Binding-site contacts:
Ligand atom C8 contacts residue NAG2 of chain 1.NA at 2.7 Å.
Ligand atom C8 contacts residue GLN355 of chain 1.C at 2.4 Å.
Ligand atom C7 contacts residue GLN355 of chain 1.C at 2.7 Å.
Ligand atom C1 contacts residue ASN358 of chain 1.C at 1.4 Å.
Ligand atom O7 contacts residue ASN358 of chain 1.C at 3.9 Å.
Ligand atom O5 contacts residue ASN358 of chain 1.C at 2.1 Å (h-bond).
Ligand atom C2 contacts residue ASN358 of chain 1.C at 2.6 Å.
Ligand atom C5 contacts residue ASN358 of chain 1.C at 3.4 Å.
Ligand atom N2 contacts residue NAG2 of chain 1.NA at 3.7 Å.
Ligand atom C7 contacts residue NAG2 of chain 1.NA at 3.7 Å.
Ligand atom C8 contacts residue THR354 of chain 1.C at 4.1 Å.
Ligand atom O6 contacts residue ASN358 of chain 1.C at 4.0 Å.
Ligand atom C3 contacts residue ASN358 of chain 1.C at 3.9 Å.
Ligand atom C6 contacts residue ASN358 of chain 1.C at 4.4 Å.
Ligand atom N2 contacts residue GLN355 of chain 1.C at 4.0 Å.
Ligand atom O7 contacts residue GLN355 of chain 1.C at 2.4 Å (h-bond).
Ligand atom N2 contacts residue ASN358 of chain 1.C at 3.0 Å (h-bond).
Ligand atom C8 contacts residue NAG1 of chain 1.NA at 4.4 Å.
Ligand atom C4 contacts residue ASN358 of chain 1.C at 4.2 Å.
Ligand atom C7 contacts residue ASN358 of chain 1.C at 3.5 Å.

Sequence of chain 1.C:
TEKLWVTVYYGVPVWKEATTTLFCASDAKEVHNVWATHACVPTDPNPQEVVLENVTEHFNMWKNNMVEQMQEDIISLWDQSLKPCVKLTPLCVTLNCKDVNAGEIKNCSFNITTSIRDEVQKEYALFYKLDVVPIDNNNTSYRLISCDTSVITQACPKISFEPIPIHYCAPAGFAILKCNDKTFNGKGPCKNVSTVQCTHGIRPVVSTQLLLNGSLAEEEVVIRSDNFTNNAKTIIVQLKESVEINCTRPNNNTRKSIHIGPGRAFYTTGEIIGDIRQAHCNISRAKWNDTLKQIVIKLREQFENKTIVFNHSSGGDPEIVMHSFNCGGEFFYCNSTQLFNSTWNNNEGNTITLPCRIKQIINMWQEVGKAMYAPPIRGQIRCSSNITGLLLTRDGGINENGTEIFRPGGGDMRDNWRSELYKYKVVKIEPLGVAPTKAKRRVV

The small molecule below binds the protein below.
Small molecule (SMILES): CC(=O)N[C@H]1[C@H](O[C@H]2[C@H](O)[C@@H](NC(C)=O)CO[C@@H]2CO)O[C@H](CO)[C@@H](O)[C@@H]1O